Sequence of chain 1.G:
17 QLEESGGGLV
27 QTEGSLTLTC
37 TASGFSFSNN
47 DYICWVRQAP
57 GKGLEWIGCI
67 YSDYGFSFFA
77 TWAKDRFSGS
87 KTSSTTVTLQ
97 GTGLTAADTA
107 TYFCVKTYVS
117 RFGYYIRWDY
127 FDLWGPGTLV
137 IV

This small molecule binds to this protein.
Small molecule (SMILES): CC(=O)N[C@H]1[C@H](O[C@H]2[C@H](O)[C@@H](NC(C)=O)CO[C@@H]2CO[C@@H]2O[C@@H](C)[C@@H](O)[C@@H](O)[C@@H]2O)O[C@H](CO)[C@@H](O[C@@H]2O[C@H](CO)[C@@H](O)[C@H](O)[C@@H]2O)[C@@H]1O

Sequence of chain 1.F:
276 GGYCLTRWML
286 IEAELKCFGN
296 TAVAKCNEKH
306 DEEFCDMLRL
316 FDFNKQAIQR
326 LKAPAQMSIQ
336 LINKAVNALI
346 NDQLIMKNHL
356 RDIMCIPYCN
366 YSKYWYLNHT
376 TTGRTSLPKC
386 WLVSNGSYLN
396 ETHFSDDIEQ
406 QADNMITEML

Binding-site contacts:
Ligand atom C1 contacts residue SER389 of chain 1.F at 4.1 Å.
Ligand atom O4 contacts residue PHE75 of chain 1.G at 4.4 Å.
Ligand atom C2 contacts residue ASN390 of chain 1.F at 2.6 Å.
Ligand atom O7 contacts residue SER389 of chain 1.F at 4.0 Å.
Ligand atom C4 contacts residue PHE74 of chain 1.G at 4.4 Å (hydrophobic).
Ligand atom C5 contacts residue ASN390 of chain 1.F at 3.8 Å.
Ligand atom C8 contacts residue GLY71 of chain 1.G at 4.2 Å.
Ligand atom C7 contacts residue ASN390 of chain 1.F at 3.6 Å.
Ligand atom C6 contacts residue SER73 of chain 1.G at 4.2 Å.
Ligand atom C6 contacts residue PHE72 of chain 1.G at 3.6 Å (hydrophobic).
Ligand atom C4 contacts residue ASN390 of chain 1.F at 4.3 Å.
Ligand atom O7 contacts residue ASN390 of chain 1.F at 3.8 Å.
Ligand atom N2 contacts residue ASN390 of chain 1.F at 3.0 Å (h-bond).
Ligand atom O5 contacts residue SER73 of chain 1.G at 4.2 Å.
Ligand atom C3 contacts residue ASN390 of chain 1.F at 3.9 Å.
Ligand atom C8 contacts residue SER389 of chain 1.F at 2.9 Å.
Ligand atom C8 contacts residue PRO362 of chain 1.F at 3.6 Å (hydrophobic).
Ligand atom C1 contacts residue ASN390 of chain 1.F at 1.5 Å.
Ligand atom N2 contacts residue SER389 of chain 1.F at 2.8 Å (h-bond).
Ligand atom C6 contacts residue PHE74 of chain 1.G at 3.9 Å (hydrophobic).
Ligand atom O4 contacts residue SER73 of chain 1.G at 4.5 Å.
Ligand atom C5 contacts residue PHE74 of chain 1.G at 4.5 Å (hydrophobic).
Ligand atom C2 contacts residue SER389 of chain 1.F at 3.9 Å.
Ligand atom O4 contacts residue PHE74 of chain 1.G at 3.2 Å (h-bond).
Ligand atom C7 contacts residue SER389 of chain 1.F at 3.0 Å.
Ligand atom C8 contacts residue PHE72 of chain 1.G at 4.3 Å (hydrophobic).
Ligand atom O7 contacts residue CYS360 of chain 1.F at 3.8 Å.
Ligand atom O5 contacts residue ASN390 of chain 1.F at 2.4 Å (h-bond).